Sequence of chain 1.B:
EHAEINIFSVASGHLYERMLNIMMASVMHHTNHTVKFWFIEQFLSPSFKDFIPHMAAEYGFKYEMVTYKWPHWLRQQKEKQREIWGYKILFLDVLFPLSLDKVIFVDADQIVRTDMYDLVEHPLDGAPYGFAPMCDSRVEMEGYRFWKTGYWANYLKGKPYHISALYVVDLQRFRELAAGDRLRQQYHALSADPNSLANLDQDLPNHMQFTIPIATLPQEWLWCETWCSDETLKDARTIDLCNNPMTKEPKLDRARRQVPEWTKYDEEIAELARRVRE

A protein and the small-molecule ligand that binds it are described below.
Small molecule (SMILES): CC(=O)N[C@@H]1[C@@H](O)[C@H](O)[C@@H](CO)O[C@H]1O

Binding-site contacts:
Ligand atom C1 contacts residue ASN44 of chain 1.B at 1.4 Å.
Ligand atom C8 contacts residue HIS42 of chain 1.B at 3.4 Å.
Ligand atom C7 contacts residue ASN44 of chain 1.B at 3.3 Å.
Ligand atom C4 contacts residue ASN44 of chain 1.B at 4.2 Å.
Ligand atom C8 contacts residue HIS41 of chain 1.B at 4.2 Å.
Ligand atom N2 contacts residue ASN44 of chain 1.B at 3.0 Å (h-bond).
Ligand atom C8 contacts residue ASN44 of chain 1.B at 4.5 Å.
Ligand atom C8 contacts residue THR43 of chain 1.B at 3.6 Å.
Ligand atom C5 contacts residue ASN44 of chain 1.B at 3.6 Å.
Ligand atom C3 contacts residue ASN44 of chain 1.B at 3.8 Å.
Ligand atom O5 contacts residue ASN44 of chain 1.B at 2.3 Å (h-bond).
Ligand atom O7 contacts residue ASN44 of chain 1.B at 3.2 Å (h-bond).
Ligand atom C2 contacts residue ASN44 of chain 1.B at 2.4 Å.
Ligand atom C7 contacts residue THR43 of chain 1.B at 4.5 Å.